Sequence of chain 1.A:
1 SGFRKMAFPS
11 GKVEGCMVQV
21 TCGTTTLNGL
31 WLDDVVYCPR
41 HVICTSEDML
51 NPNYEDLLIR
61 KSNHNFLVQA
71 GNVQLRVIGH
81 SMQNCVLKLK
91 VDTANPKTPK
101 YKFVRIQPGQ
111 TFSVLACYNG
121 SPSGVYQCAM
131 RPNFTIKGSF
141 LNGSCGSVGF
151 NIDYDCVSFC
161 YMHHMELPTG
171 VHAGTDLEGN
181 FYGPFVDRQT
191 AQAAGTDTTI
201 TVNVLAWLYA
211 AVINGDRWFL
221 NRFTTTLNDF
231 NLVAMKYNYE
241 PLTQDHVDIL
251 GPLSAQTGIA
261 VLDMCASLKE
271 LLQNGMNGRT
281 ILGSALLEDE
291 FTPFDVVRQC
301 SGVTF

Sequence of chain 1.B:
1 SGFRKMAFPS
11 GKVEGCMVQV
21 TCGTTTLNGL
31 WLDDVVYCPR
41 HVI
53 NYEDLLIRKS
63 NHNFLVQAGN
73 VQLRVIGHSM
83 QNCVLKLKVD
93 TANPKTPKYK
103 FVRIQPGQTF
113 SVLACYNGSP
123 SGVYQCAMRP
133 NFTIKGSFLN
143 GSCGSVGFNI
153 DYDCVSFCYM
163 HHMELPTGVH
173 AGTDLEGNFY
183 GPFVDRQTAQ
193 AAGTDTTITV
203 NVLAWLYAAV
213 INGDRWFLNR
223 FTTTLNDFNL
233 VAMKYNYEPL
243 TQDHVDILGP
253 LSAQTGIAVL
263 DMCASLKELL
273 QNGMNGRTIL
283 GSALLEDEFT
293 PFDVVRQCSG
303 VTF

Binding-site contacts:
Ligand atom C12 contacts residue ASN142 of chain 1.A at 3.8 Å.
Ligand atom C10 contacts residue LEU141 of chain 1.A at 3.7 Å (hydrophobic).
Ligand atom C9 contacts residue GLU166 of chain 1.A at 3.8 Å.
Ligand atom N3 contacts residue SER144 of chain 1.A at 3.5 Å (h-bond).
Ligand atom N3 contacts residue GLU166 of chain 1.A at 3.9 Å.
Ligand atom C21 contacts residue GLN189 of chain 1.A at 3.8 Å.
Ligand atom CL contacts residue ASP187 of chain 1.A at 3.6 Å.
Ligand atom C17 contacts residue HIS164 of chain 1.A at 3.9 Å.
Ligand atom N3 contacts residue HIS163 of chain 1.A at 2.6 Å (h-bond).
Ligand atom C7 contacts residue HIS163 of chain 1.A at 3.1 Å.
Ligand atom C7 contacts residue SER144 of chain 1.A at 4.0 Å.
Ligand atom C16 contacts residue HIS164 of chain 1.A at 3.4 Å.
Ligand atom C17 contacts residue MET165 of chain 1.A at 3.5 Å (hydrophobic).
Ligand atom N2 contacts residue CYS145 of chain 1.A at 3.6 Å (h-bond).
Ligand atom C10 contacts residue ASN142 of chain 1.A at 3.7 Å.
Ligand atom C9 contacts residue ASN142 of chain 1.A at 4.0 Å.
Ligand atom O1 contacts residue MET165 of chain 1.A at 3.6 Å.
Ligand atom CL contacts residue HIS41 of chain 1.A at 3.5 Å.
Ligand atom C8 contacts residue PHE140 of chain 1.A at 3.6 Å (hydrophobic).
Ligand atom C8 contacts residue GLU166 of chain 1.A at 3.5 Å.
Ligand atom C9 contacts residue LEU141 of chain 1.A at 3.7 Å (hydrophobic).
Ligand atom C16 contacts residue MET165 of chain 1.A at 3.7 Å (hydrophobic).
Ligand atom C10 contacts residue PHE140 of chain 1.A at 3.7 Å (hydrophobic).
Ligand atom CL contacts residue MET49 of chain 1.A at 4.0 Å.
Ligand atom CL contacts residue HIS164 of chain 1.A at 3.6 Å.
Ligand atom C8 contacts residue SER144 of chain 1.A at 3.9 Å.
Ligand atom C7 contacts residue CYS145 of chain 1.A at 3.7 Å (hydrophobic).
Ligand atom C17 contacts residue MET49 of chain 1.A at 3.6 Å (hydrophobic).
Ligand atom CL contacts residue MET165 of chain 1.A at 3.7 Å.
Ligand atom C10 contacts residue GLU166 of chain 1.A at 3.4 Å.
Ligand atom C8 contacts residue HIS163 of chain 1.A at 3.7 Å.
Ligand atom C18 contacts residue MET49 of chain 1.A at 3.5 Å (hydrophobic).
Ligand atom C8 contacts residue LEU141 of chain 1.A at 3.7 Å (hydrophobic).
Ligand atom O1 contacts residue GLU166 of chain 1.A at 3.2 Å (salt-bridge).
Ligand atom C11 contacts residue ASN142 of chain 1.A at 3.8 Å.
Ligand atom N3 contacts residue PHE140 of chain 1.A at 3.9 Å.
Ligand atom C6 contacts residue CYS145 of chain 1.A at 3.9 Å (hydrophobic).
Ligand atom C7 contacts residue GLU166 of chain 1.A at 3.9 Å.
Ligand atom C13 contacts residue ASN142 of chain 1.A at 3.9 Å.
Ligand atom C16 contacts residue HIS41 of chain 1.A at 3.9 Å.

The protein below binds the small molecule below.
Small molecule (SMILES): CNC(=O)CN1Cc2ccc(Cl)cc2[C@H](C(=O)Nc2cncc3cc(F)ccc23)C1